Sequence of chain 1.C:
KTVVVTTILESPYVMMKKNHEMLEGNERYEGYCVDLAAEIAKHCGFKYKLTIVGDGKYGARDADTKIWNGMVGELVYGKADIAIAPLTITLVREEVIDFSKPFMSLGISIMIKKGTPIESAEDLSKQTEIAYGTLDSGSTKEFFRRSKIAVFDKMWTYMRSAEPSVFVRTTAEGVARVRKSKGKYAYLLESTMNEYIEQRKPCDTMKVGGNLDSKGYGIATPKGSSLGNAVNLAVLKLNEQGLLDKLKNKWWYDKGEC

Binding-site contacts:
Ligand atom N01 contacts residue TYR32 of chain 1.C at 2.6 Å.
Ligand atom O10 contacts residue SER214 of chain 2.C at 3.8 Å.
Ligand atom C02 contacts residue MET104 of chain 1.C at 3.5 Å (hydrophobic).
Ligand atom O03 contacts residue TYR32 of chain 1.C at 2.4 Å (h-bond).
Ligand atom N01 contacts residue LYS248 of chain 1.C at 2.5 Å.
Ligand atom C08 contacts residue PZI1 of chain 1.R at 3.2 Å.
Ligand atom C06 contacts residue SER105 of chain 1.C at 4.0 Å.
Ligand atom C07 contacts residue SER105 of chain 1.C at 4.2 Å.
Ligand atom C07 contacts residue PZI1 of chain 1.R at 3.1 Å.
Ligand atom C06 contacts residue PZI1 of chain 1.R at 4.3 Å.
Ligand atom O03 contacts residue PHE103 of chain 1.C at 3.0 Å (h-bond).
Ligand atom C02 contacts residue LEU244 of chain 1.C at 2.8 Å (hydrophobic).
Ligand atom C09 contacts residue LEU244 of chain 1.C at 3.8 Å (hydrophobic).
Ligand atom O10 contacts residue ASN239 of chain 1.C at 3.5 Å (h-bond).
Ligand atom C06 contacts residue PHE103 of chain 1.C at 4.1 Å (hydrophobic).
Ligand atom O03 contacts residue MET104 of chain 1.C at 3.2 Å.
Ligand atom N01 contacts residue LEU247 of chain 1.C at 4.0 Å.
Ligand atom N05 contacts residue ASP245 of chain 1.C at 3.7 Å.
Ligand atom O03 contacts residue LEU244 of chain 1.C at 3.5 Å (h-bond).
Ligand atom C07 contacts residue MET104 of chain 1.C at 4.1 Å (hydrophobic).
Ligand atom N05 contacts residue PHE103 of chain 1.C at 4.0 Å.
Ligand atom C09 contacts residue ASN239 of chain 1.C at 4.1 Å.
Ligand atom O10 contacts residue ASP245 of chain 1.C at 2.4 Å (salt-bridge).
Ligand atom C02 contacts residue PHE103 of chain 1.C at 4.1 Å (hydrophobic).
Ligand atom C08 contacts residue SER214 of chain 2.C at 3.9 Å.
Ligand atom C09 contacts residue ASP245 of chain 1.C at 3.4 Å.
Ligand atom C04 contacts residue LEU244 of chain 1.C at 3.3 Å (hydrophobic).
Ligand atom C07 contacts residue SER214 of chain 2.C at 3.0 Å.
Ligand atom N01 contacts residue LEU244 of chain 1.C at 2.5 Å (h-bond).
Ligand atom C09 contacts residue PHE103 of chain 1.C at 4.0 Å (hydrophobic).
Ligand atom C02 contacts residue LYS248 of chain 1.C at 3.4 Å.
Ligand atom O10 contacts residue PZI1 of chain 1.S at 3.8 Å.
Ligand atom N01 contacts residue MET104 of chain 1.C at 3.4 Å.
Ligand atom C04 contacts residue LYS248 of chain 1.C at 3.5 Å.
Ligand atom C04 contacts residue ASP245 of chain 1.C at 3.7 Å.
Ligand atom C08 contacts residue PHE103 of chain 1.C at 3.4 Å (hydrophobic).
Ligand atom C02 contacts residue TYR32 of chain 1.C at 3.0 Å (hydrophobic).
Ligand atom C06 contacts residue MET104 of chain 1.C at 3.7 Å (hydrophobic).
Ligand atom C08 contacts residue ASN239 of chain 1.C at 4.2 Å.
Ligand atom O10 contacts residue LEU244 of chain 1.C at 4.2 Å.

A small-molecule ligand and the protein it binds are described below.
Small molecule (SMILES): NC(=O)CN1CCCC1=O

Sequence of chain 2.C:
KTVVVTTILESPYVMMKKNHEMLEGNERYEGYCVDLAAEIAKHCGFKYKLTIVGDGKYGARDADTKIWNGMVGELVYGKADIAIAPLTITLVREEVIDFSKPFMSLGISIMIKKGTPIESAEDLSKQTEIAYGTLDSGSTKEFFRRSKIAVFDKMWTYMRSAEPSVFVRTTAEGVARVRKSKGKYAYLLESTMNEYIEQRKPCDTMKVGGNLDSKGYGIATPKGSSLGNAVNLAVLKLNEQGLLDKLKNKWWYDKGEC